Sequence of chain 1.AB:
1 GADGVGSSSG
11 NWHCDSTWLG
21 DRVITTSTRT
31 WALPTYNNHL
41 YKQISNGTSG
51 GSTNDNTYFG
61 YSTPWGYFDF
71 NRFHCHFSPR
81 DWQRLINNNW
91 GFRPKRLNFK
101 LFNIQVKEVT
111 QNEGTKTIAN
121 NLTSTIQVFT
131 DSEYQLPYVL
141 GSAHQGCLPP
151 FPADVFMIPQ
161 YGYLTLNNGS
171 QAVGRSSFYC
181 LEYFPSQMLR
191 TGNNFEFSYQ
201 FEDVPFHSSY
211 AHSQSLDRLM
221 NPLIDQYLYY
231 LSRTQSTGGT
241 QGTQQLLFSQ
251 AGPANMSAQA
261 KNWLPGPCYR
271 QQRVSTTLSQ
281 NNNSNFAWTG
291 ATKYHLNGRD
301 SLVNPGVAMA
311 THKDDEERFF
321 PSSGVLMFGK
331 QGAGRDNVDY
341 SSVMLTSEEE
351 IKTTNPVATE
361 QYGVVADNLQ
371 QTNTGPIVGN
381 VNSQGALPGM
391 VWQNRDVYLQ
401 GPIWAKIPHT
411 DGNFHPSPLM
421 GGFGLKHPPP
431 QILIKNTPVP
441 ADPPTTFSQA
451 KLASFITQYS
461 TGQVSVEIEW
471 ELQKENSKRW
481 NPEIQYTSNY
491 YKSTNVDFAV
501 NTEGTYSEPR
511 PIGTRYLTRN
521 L

A small-molecule ligand and the protein it binds are described below.
Small molecule (SMILES): Nc1ccn([C@H]2C[C@H](O)[C@@H](COP(=O)(O)O)O2)c(=O)n1

Binding-site contacts:
Ligand atom C2' contacts residue DA1 of chain 1.JF at 3.7 Å.
Ligand atom C5' contacts residue DA1 of chain 1.JF at 3.6 Å.
Ligand atom O3' contacts residue PRO205 of chain 1.AB at 4.1 Å.
Ligand atom C2' contacts residue PRO205 of chain 1.AB at 4.5 Å (hydrophobic).
Ligand atom O5' contacts residue DA1 of chain 1.JF at 3.9 Å.
Ligand atom O3' contacts residue DA1 of chain 1.JF at 1.6 Å.
Ligand atom C4' contacts residue DA1 of chain 1.JF at 3.7 Å.
Ligand atom C3' contacts residue DA1 of chain 1.JF at 2.6 Å.